Binding-site contacts:
Ligand atom O24 contacts residue ASN133 of chain 1.A at 3.0 Å (h-bond).
Ligand atom O12 contacts residue LEU192 of chain 1.A at 3.6 Å.
Ligand atom C3 contacts residue TYR163 of chain 1.A at 3.7 Å (hydrophobic).
Ligand atom C10 contacts residue THR191 of chain 1.A at 3.0 Å.
Ligand atom C2 contacts residue NAP1 of chain 1.C at 3.7 Å.
Ligand atom C2 contacts residue TYR163 of chain 1.A at 3.7 Å (hydrophobic).
Ligand atom O27 contacts residue THR191 of chain 1.A at 3.0 Å (h-bond).
Ligand atom C9 contacts residue NAP1 of chain 1.C at 3.0 Å.
Ligand atom O23 contacts residue ASN133 of chain 1.A at 2.5 Å (h-bond).
Ligand atom C15 contacts residue LEU192 of chain 1.A at 3.6 Å (hydrophobic).
Ligand atom O29 contacts residue THR208 of chain 1.A at 2.6 Å (h-bond).
Ligand atom C5 contacts residue LEU192 of chain 1.A at 3.4 Å (hydrophobic).
Ligand atom C18 contacts residue ALA129 of chain 1.A at 3.8 Å (hydrophobic).
Ligand atom C15 contacts residue THR191 of chain 1.A at 3.6 Å.
Ligand atom C10 contacts residue NAP1 of chain 1.C at 3.3 Å.
Ligand atom O27 contacts residue NAP1 of chain 1.C at 3.2 Å.
Ligand atom O13 contacts residue SER128 of chain 1.A at 2.9 Å (h-bond).
Ligand atom C5 contacts residue THR208 of chain 1.A at 3.6 Å.
Ligand atom O23 contacts residue ILE134 of chain 1.A at 3.5 Å.
Ligand atom O30 contacts residue TYR163 of chain 1.A at 2.8 Å (h-bond).
Ligand atom C9 contacts residue TYR163 of chain 1.A at 3.7 Å (hydrophobic).
Ligand atom O29 contacts residue PRO204 of chain 1.A at 3.4 Å (h-bond).
Ligand atom O27 contacts residue PRO190 of chain 1.A at 3.1 Å (h-bond).
Ligand atom C17 contacts residue GLN227 of chain 1.A at 3.2 Å.
Ligand atom O24 contacts residue GLN227 of chain 1.A at 2.5 Å (h-bond).
Ligand atom O27 contacts residue SER128 of chain 1.A at 3.3 Å (h-bond).
Ligand atom C16 contacts residue GLN227 of chain 1.A at 3.1 Å.
Ligand atom C6 contacts residue SER205 of chain 1.A at 3.7 Å.
Ligand atom O13 contacts residue TYR163 of chain 1.A at 2.6 Å (h-bond).
Ligand atom O29 contacts residue SER205 of chain 1.A at 3.5 Å.
Ligand atom C3 contacts residue NAP1 of chain 1.C at 3.8 Å.
Ligand atom C6 contacts residue THR208 of chain 1.A at 3.6 Å.
Ligand atom O23 contacts residue ALA129 of chain 1.A at 3.7 Å.
Ligand atom O12 contacts residue ILE222 of chain 1.A at 3.5 Å.
Ligand atom C4 contacts residue LEU192 of chain 1.A at 3.5 Å (hydrophobic).
Ligand atom C18 contacts residue ASN133 of chain 1.A at 3.5 Å.
Ligand atom O13 contacts residue NAP1 of chain 1.C at 2.9 Å.
Ligand atom O27 contacts residue ALA129 of chain 1.A at 3.2 Å (h-bond).
Ligand atom O30 contacts residue NAP1 of chain 1.C at 3.0 Å.
Ligand atom C9 contacts residue SER128 of chain 1.A at 3.7 Å.

Sequence of chain 1.A:
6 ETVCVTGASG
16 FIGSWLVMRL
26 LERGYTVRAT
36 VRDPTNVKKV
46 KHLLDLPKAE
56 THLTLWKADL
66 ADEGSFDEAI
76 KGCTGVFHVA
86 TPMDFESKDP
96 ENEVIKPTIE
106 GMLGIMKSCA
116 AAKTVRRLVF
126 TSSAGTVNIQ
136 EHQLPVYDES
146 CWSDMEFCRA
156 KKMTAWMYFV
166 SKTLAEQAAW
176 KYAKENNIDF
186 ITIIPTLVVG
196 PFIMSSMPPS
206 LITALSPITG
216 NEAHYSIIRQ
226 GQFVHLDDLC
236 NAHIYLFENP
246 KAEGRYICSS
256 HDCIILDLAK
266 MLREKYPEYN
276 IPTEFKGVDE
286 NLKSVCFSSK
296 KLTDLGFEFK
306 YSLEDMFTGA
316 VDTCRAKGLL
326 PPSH

This small molecule binds to this protein.
Small molecule (SMILES): O=C1c2c(O)cc(O)cc2O[C@H](c2ccc(O)c(O)c2)[C@H]1O